Binding-site contacts:
Ligand atom C2 contacts residue ASN324 of chain 1.K at 2.4 Å.
Ligand atom O7 contacts residue ASN324 of chain 1.K at 3.8 Å.
Ligand atom C4 contacts residue ASN324 of chain 1.K at 4.1 Å.
Ligand atom C1 contacts residue ASN324 of chain 1.K at 1.4 Å.
Ligand atom C5 contacts residue ASN324 of chain 1.K at 3.7 Å.
Ligand atom C3 contacts residue ASN324 of chain 1.K at 3.7 Å.
Ligand atom N2 contacts residue ASN324 of chain 1.K at 2.8 Å (h-bond).
Ligand atom C7 contacts residue ASN324 of chain 1.K at 3.5 Å.
Ligand atom O5 contacts residue ASN324 of chain 1.K at 2.4 Å (h-bond).
Ligand atom C8 contacts residue ASN324 of chain 1.K at 4.0 Å.

A protein and the small-molecule ligand that binds it are described below.
Small molecule (SMILES): CC(=O)N[C@@H]1[C@@H](O)[C@H](O)[C@@H](CO)O[C@H]1O

Sequence of chain 1.K:
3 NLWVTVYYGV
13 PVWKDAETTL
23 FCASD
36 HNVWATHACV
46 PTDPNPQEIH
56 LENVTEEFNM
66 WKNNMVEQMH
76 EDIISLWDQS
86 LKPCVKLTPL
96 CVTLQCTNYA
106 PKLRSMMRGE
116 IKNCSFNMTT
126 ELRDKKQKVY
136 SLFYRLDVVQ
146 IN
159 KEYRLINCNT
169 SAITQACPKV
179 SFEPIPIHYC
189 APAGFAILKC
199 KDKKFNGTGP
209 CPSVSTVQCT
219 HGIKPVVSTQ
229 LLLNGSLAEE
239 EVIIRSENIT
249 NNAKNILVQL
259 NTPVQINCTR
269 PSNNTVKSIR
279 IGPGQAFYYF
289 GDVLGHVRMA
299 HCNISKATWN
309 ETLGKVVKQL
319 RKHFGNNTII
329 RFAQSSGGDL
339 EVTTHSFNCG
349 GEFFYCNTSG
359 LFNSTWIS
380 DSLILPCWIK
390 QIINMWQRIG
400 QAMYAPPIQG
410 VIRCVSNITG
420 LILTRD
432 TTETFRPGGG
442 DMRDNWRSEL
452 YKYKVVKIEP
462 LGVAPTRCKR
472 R